The small molecule below binds the protein below.
Small molecule (SMILES): CC(=O)N[C@H]1[C@H](O[C@H]2[C@H](O)[C@@H](NC(C)=O)CO[C@@H]2CO)O[C@H](CO)[C@@H](O[C@@H]2O[C@H](CO[C@H]3O[C@H](CO)[C@@H](O)[C@H](O)[C@@H]3O)[C@@H](O)[C@H](O[C@H]3O[C@H](CO)[C@@H](O)[C@H](O)[C@@H]3O)[C@@H]2O)[C@@H]1O

Binding-site contacts:
Ligand atom O7 contacts residue PRO96 of chain 1.F at 3.2 Å.
Ligand atom C7 contacts residue LYS299 of chain 1.F at 4.0 Å.
Ligand atom O5 contacts residue LYS136 of chain 1.F at 3.1 Å (salt-bridge).
Ligand atom C8 contacts residue SER300 of chain 1.F at 3.8 Å.
Ligand atom C3 contacts residue LYS299 of chain 1.F at 3.3 Å.
Ligand atom C2 contacts residue ASN146 of chain 1.F at 2.5 Å.
Ligand atom O7 contacts residue LYS299 of chain 1.F at 3.2 Å.
Ligand atom O5 contacts residue LYS299 of chain 1.F at 3.7 Å.
Ligand atom C7 contacts residue SER300 of chain 1.F at 3.9 Å.
Ligand atom C6 contacts residue ASP95 of chain 1.F at 3.2 Å.
Ligand atom C1 contacts residue SER300 of chain 1.F at 3.8 Å.
Ligand atom C1 contacts residue LYS136 of chain 1.F at 3.8 Å.
Ligand atom C5 contacts residue ASP95 of chain 1.F at 3.0 Å.
Ligand atom C2 contacts residue SER300 of chain 1.F at 3.8 Å.
Ligand atom O4 contacts residue LYS299 of chain 1.F at 3.6 Å.
Ligand atom O6 contacts residue GLU21 of chain 1.F at 4.0 Å.
Ligand atom C5 contacts residue ASN146 of chain 1.F at 3.6 Å.
Ligand atom O5 contacts residue ASP95 of chain 1.F at 3.5 Å (salt-bridge).
Ligand atom C6 contacts residue GLU19 of chain 1.F at 3.0 Å.
Ligand atom C6 contacts residue THR93 of chain 1.F at 4.0 Å.
Ligand atom O7 contacts residue ASN146 of chain 1.F at 4.0 Å.
Ligand atom N2 contacts residue ASN146 of chain 1.F at 2.9 Å (h-bond).
Ligand atom O5 contacts residue ASN146 of chain 1.F at 2.3 Å (h-bond).
Ligand atom C7 contacts residue ASN146 of chain 1.F at 3.7 Å.
Ligand atom C6 contacts residue LYS299 of chain 1.F at 4.2 Å.
Ligand atom C1 contacts residue LYS299 of chain 1.F at 3.5 Å.
Ligand atom C8 contacts residue VAL138 of chain 1.F at 4.1 Å (hydrophobic).
Ligand atom C5 contacts residue LYS299 of chain 1.F at 3.1 Å.
Ligand atom O6 contacts residue GLU19 of chain 1.F at 2.1 Å (salt-bridge).
Ligand atom O3 contacts residue ASP95 of chain 1.F at 3.9 Å.
Ligand atom C4 contacts residue LYS299 of chain 1.F at 3.5 Å.
Ligand atom C8 contacts residue ASN244 of chain 1.F at 3.7 Å.
Ligand atom C4 contacts residue ASP95 of chain 1.F at 4.1 Å.
Ligand atom C1 contacts residue ASP95 of chain 1.F at 4.0 Å.
Ligand atom C3 contacts residue ASN146 of chain 1.F at 3.8 Å.
Ligand atom N2 contacts residue SER300 of chain 1.F at 3.0 Å (h-bond).
Ligand atom C1 contacts residue ASN146 of chain 1.F at 1.4 Å.
Ligand atom C5 contacts residue GLU19 of chain 1.F at 3.6 Å.
Ligand atom C2 contacts residue LYS299 of chain 1.F at 3.9 Å.
Ligand atom O4 contacts residue GLU19 of chain 1.F at 3.4 Å (salt-bridge).

Sequence of chain 1.F:
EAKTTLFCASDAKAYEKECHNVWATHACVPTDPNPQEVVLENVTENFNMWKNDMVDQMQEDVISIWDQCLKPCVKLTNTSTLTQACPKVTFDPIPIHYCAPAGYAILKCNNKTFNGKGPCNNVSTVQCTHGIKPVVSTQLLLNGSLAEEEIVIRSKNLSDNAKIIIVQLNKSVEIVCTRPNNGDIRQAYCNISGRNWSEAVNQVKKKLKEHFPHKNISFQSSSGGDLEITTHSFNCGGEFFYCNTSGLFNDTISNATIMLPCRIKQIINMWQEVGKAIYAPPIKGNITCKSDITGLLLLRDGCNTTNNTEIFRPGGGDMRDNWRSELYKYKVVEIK